Binding-site contacts:
Ligand atom O7 contacts residue GLN833 of chain 1.C at 4.4 Å.
Ligand atom N2 contacts residue ASN613 of chain 1.B at 3.0 Å (h-bond).
Ligand atom C3 contacts residue ASN613 of chain 1.B at 3.8 Å.
Ligand atom O5 contacts residue THR615 of chain 1.B at 4.3 Å.
Ligand atom C5 contacts residue ASN613 of chain 1.B at 3.7 Å.
Ligand atom O5 contacts residue ASN613 of chain 1.B at 2.4 Å (h-bond).
Ligand atom C8 contacts residue GLN833 of chain 1.C at 3.7 Å.
Ligand atom C2 contacts residue ASN613 of chain 1.B at 2.5 Å.
Ligand atom C7 contacts residue GLN833 of chain 1.C at 4.1 Å.
Ligand atom C4 contacts residue ASN613 of chain 1.B at 4.2 Å.
Ligand atom O7 contacts residue LYS832 of chain 1.C at 4.4 Å.
Ligand atom C1 contacts residue ASN613 of chain 1.B at 1.4 Å.
Ligand atom O7 contacts residue ASN613 of chain 1.B at 4.5 Å.
Ligand atom C8 contacts residue GLN641 of chain 1.B at 3.8 Å.
Ligand atom C7 contacts residue ASN613 of chain 1.B at 4.0 Å.
Ligand atom C1 contacts residue THR615 of chain 1.B at 4.5 Å.

Sequence of chain 1.C:
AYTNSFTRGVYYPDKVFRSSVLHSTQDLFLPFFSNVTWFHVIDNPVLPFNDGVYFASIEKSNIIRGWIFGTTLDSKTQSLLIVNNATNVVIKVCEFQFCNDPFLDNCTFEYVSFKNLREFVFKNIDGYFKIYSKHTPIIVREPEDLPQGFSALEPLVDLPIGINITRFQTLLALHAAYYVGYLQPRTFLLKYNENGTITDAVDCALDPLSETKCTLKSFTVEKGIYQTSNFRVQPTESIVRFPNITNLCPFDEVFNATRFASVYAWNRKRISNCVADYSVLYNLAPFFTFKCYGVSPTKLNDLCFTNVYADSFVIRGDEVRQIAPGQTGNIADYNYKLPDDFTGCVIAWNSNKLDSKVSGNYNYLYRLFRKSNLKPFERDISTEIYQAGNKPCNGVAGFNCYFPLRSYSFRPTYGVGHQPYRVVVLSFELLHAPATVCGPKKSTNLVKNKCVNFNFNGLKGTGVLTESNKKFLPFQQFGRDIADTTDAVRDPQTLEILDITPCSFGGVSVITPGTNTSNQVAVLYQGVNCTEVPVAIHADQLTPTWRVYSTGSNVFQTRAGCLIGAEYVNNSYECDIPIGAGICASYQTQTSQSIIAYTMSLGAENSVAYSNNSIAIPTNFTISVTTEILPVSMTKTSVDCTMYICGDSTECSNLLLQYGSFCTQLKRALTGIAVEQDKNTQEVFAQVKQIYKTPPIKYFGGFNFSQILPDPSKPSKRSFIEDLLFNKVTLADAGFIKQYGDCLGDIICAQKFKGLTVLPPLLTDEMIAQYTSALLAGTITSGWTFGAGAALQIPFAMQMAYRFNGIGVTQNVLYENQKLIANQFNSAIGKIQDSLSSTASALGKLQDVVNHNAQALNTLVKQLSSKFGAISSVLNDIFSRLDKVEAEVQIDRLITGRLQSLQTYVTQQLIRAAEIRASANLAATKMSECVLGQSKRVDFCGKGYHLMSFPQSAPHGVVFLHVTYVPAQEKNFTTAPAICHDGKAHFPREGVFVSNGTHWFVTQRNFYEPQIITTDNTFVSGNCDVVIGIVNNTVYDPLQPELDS

This protein binds this small molecule.
Small molecule (SMILES): CC(=O)N[C@@H]1[C@@H](O)[C@H](O)[C@@H](CO)O[C@H]1O

Sequence of chain 1.B:
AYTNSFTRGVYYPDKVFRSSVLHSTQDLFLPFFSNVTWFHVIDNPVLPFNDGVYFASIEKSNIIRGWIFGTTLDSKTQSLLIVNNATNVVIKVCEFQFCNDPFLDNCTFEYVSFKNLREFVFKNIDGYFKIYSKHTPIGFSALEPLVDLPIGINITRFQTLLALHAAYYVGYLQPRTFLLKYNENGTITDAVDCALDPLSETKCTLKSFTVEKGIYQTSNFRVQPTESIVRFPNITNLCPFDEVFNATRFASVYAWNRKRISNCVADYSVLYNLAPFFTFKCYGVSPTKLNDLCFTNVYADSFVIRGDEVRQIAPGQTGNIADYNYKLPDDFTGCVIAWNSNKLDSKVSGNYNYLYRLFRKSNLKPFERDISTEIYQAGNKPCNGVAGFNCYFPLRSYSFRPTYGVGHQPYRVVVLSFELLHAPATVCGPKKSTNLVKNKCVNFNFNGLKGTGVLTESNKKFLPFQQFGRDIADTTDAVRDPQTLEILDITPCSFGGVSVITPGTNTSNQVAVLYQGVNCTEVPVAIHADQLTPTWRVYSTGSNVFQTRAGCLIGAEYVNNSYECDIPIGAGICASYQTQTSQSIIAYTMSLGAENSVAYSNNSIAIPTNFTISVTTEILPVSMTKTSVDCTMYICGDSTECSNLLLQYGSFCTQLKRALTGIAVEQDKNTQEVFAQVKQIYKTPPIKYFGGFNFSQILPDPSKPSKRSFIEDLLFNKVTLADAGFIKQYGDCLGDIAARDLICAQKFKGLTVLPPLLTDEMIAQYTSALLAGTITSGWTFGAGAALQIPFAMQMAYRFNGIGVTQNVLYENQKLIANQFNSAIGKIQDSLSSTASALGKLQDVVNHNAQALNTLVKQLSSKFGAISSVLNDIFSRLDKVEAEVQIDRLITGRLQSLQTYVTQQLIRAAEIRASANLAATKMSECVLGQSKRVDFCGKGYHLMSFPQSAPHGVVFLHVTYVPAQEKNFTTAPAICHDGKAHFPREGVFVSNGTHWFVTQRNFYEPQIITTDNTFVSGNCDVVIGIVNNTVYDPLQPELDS